Binding-site contacts:
Ligand atom C14 contacts residue MLY116 of chain 1.B at 3.8 Å.
Ligand atom S4 contacts residue ASN106 of chain 1.B at 3.9 Å.
Ligand atom O11 contacts residue MLY116 of chain 1.B at 3.9 Å.
Ligand atom C13 contacts residue MLY116 of chain 1.B at 3.9 Å.
Ligand atom O9 contacts residue MLY116 of chain 1.B at 3.8 Å.
Ligand atom C9 contacts residue MLY116 of chain 1.B at 3.6 Å.
Ligand atom C15 contacts residue MLY116 of chain 1.B at 3.8 Å.
Ligand atom O12 contacts residue MLY116 of chain 1.B at 3.6 Å.
Ligand atom C2 contacts residue MLY116 of chain 1.B at 4.0 Å.
Ligand atom O10 contacts residue ASN103 of chain 1.B at 4.1 Å.
Ligand atom O11 contacts residue TRP111 of chain 1.B at 4.0 Å.
Ligand atom C18 contacts residue MLY116 of chain 1.B at 3.9 Å.
Ligand atom C12 contacts residue MLY116 of chain 1.B at 3.8 Å.
Ligand atom C23 contacts residue MLY116 of chain 1.B at 4.0 Å.
Ligand atom C20 contacts residue MLY116 of chain 1.B at 4.1 Å.
Ligand atom S1 contacts residue ARG112 of chain 1.B at 3.8 Å.
Ligand atom C19 contacts residue MLY116 of chain 1.B at 3.7 Å.
Ligand atom O9 contacts residue GLY117 of chain 1.B at 4.0 Å.
Ligand atom C5 contacts residue MLY116 of chain 1.B at 3.8 Å.
Ligand atom C11 contacts residue MLY116 of chain 1.B at 3.6 Å.
Ligand atom S4 contacts residue MLY116 of chain 1.B at 4.0 Å.
Ligand atom C27 contacts residue MLY116 of chain 1.B at 3.6 Å.
Ligand atom C3 contacts residue MLY116 of chain 1.B at 4.0 Å.
Ligand atom C1 contacts residue MLY116 of chain 1.B at 4.0 Å.
Ligand atom O2 contacts residue MLY116 of chain 1.B at 3.9 Å.
Ligand atom O3 contacts residue ARG112 of chain 1.B at 3.2 Å (salt-bridge).
Ligand atom O10 contacts residue ASN106 of chain 1.B at 3.4 Å (h-bond).
Ligand atom C17 contacts residue MLY116 of chain 1.B at 3.9 Å.
Ligand atom C6 contacts residue MLY116 of chain 1.B at 3.9 Å.
Ligand atom C28 contacts residue MLY116 of chain 1.B at 3.6 Å.
Ligand atom O4 contacts residue MLY116 of chain 1.B at 4.1 Å.
Ligand atom O2 contacts residue ARG112 of chain 1.B at 3.1 Å (salt-bridge).
Ligand atom O12 contacts residue TRP111 of chain 1.B at 3.4 Å.
Ligand atom C25 contacts residue MLY116 of chain 1.B at 3.8 Å.
Ligand atom C21 contacts residue MLY116 of chain 1.B at 3.9 Å.
Ligand atom C26 contacts residue MLY116 of chain 1.B at 3.8 Å.
Ligand atom C8 contacts residue MLY116 of chain 1.B at 3.8 Å.
Ligand atom C7 contacts residue MLY116 of chain 1.B at 3.9 Å.
Ligand atom O11 contacts residue ASN106 of chain 1.B at 3.2 Å (h-bond).
Ligand atom O7 contacts residue GLY117 of chain 1.B at 3.2 Å.

This small molecule binds to this protein.
Small molecule (SMILES): O=S(=O)(O)c1cc2c(O)c(c1)Cc1cc(S(=O)(=O)O)cc(c1O)Cc1cc(S(=O)(=O)O)cc(c1O)Cc1cc(S(=O)(=O)O)cc(c1O)C2

Sequence of chain 1.B:
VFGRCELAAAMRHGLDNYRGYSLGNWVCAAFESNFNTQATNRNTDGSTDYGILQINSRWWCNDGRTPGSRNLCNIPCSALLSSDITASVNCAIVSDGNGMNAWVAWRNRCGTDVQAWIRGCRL